Binding-site contacts:
Ligand atom CG contacts residue ARG445 of chain 3.A at 3.2 Å.
Ligand atom CG contacts residue LEU411 of chain 3.A at 3.1 Å (hydrophobic).
Ligand atom O contacts residue ARG336 of chain 3.A at 3.3 Å (salt-bridge).
Ligand atom OE2 contacts residue LEU411 of chain 3.A at 4.3 Å.
Ligand atom CA contacts residue COA1 of chain 3.B at 4.1 Å.
Ligand atom CB contacts residue LEU334 of chain 3.A at 3.7 Å (hydrophobic).
Ligand atom OXT contacts residue CYS376 of chain 3.A at 4.2 Å.
Ligand atom CD contacts residue SER412 of chain 3.A at 4.4 Å.
Ligand atom CA contacts residue ILE332 of chain 3.A at 3.9 Å (hydrophobic).
Ligand atom OE2 contacts residue ARG445 of chain 3.A at 2.9 Å (salt-bridge).
Ligand atom OE1 contacts residue ARG445 of chain 3.A at 4.2 Å.
Ligand atom CD contacts residue ARG436 of chain 3.A at 4.3 Å.
Ligand atom OE1 contacts residue LEU334 of chain 3.A at 4.2 Å.
Ligand atom OXT contacts residue LEU334 of chain 3.A at 3.0 Å (h-bond).
Ligand atom CD contacts residue LEU411 of chain 3.A at 3.7 Å (hydrophobic).
Ligand atom OE2 contacts residue SER447 of chain 3.A at 2.1 Å (h-bond).
Ligand atom N contacts residue LEU411 of chain 3.A at 2.7 Å (h-bond).
Ligand atom CA contacts residue LEU411 of chain 3.A at 3.7 Å (hydrophobic).
Ligand atom CB contacts residue LEU411 of chain 3.A at 3.7 Å (hydrophobic).
Ligand atom C contacts residue LEU333 of chain 3.A at 4.0 Å (hydrophobic).
Ligand atom CB contacts residue ARG445 of chain 3.A at 4.0 Å.
Ligand atom OE1 contacts residue LEU411 of chain 3.A at 3.7 Å.
Ligand atom C contacts residue LEU334 of chain 3.A at 4.1 Å (hydrophobic).
Ligand atom CG contacts residue SER412 of chain 3.A at 4.2 Å.
Ligand atom C contacts residue ARG336 of chain 3.A at 3.5 Å.
Ligand atom CA contacts residue LEU334 of chain 3.A at 4.4 Å (hydrophobic).
Ligand atom CD contacts residue ARG445 of chain 3.A at 3.5 Å.
Ligand atom OE1 contacts residue ARG436 of chain 3.A at 3.1 Å (salt-bridge).
Ligand atom CB contacts residue ILE332 of chain 3.A at 4.0 Å (hydrophobic).
Ligand atom OE1 contacts residue SER447 of chain 3.A at 3.7 Å.
Ligand atom O contacts residue CYS376 of chain 3.A at 2.7 Å (h-bond).
Ligand atom N contacts residue COA1 of chain 3.B at 3.3 Å (h-bond).
Ligand atom CG contacts residue ILE332 of chain 3.A at 3.9 Å (hydrophobic).
Ligand atom CG contacts residue SER447 of chain 3.A at 4.4 Å.
Ligand atom OXT contacts residue LEU333 of chain 3.A at 3.8 Å.
Ligand atom CA contacts residue LEU333 of chain 3.A at 4.0 Å (hydrophobic).
Ligand atom CD contacts residue SER447 of chain 3.A at 3.2 Å.
Ligand atom OXT contacts residue ARG336 of chain 3.A at 2.6 Å (salt-bridge).
Ligand atom O contacts residue ALA375 of chain 3.A at 3.5 Å.
Ligand atom C contacts residue CYS376 of chain 3.A at 3.6 Å (hydrophobic).

Sequence of chain 3.A:
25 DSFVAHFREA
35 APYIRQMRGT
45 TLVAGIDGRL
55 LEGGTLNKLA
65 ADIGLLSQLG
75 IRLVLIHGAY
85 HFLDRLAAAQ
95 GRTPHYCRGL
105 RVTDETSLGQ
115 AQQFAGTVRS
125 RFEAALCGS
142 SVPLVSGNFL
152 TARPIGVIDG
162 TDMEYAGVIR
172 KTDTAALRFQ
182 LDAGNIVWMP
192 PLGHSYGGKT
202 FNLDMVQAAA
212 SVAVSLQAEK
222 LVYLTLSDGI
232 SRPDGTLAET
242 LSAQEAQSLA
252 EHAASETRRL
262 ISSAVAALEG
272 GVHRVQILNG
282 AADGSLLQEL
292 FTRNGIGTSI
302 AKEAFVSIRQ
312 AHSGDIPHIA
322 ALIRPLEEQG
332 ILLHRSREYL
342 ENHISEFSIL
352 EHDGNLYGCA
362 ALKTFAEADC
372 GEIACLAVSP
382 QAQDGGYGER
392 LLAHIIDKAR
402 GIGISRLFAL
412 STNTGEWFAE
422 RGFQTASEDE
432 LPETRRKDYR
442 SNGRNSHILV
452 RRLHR

The small molecule below binds the protein below.
Small molecule (SMILES): N[C@@H](CCC(=O)O)C(=O)O